Sequence of chain 1.C:
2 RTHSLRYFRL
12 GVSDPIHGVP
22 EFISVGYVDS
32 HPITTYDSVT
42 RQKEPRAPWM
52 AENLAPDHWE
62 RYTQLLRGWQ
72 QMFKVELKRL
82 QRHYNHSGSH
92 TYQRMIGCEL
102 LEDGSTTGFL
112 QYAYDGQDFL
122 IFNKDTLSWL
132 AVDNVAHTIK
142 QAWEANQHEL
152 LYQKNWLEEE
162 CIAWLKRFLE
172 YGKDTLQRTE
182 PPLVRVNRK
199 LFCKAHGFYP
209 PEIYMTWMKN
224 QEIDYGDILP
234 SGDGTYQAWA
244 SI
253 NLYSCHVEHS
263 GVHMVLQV

Binding-site contacts:
Ligand atom O4 contacts residue ARG95 of chain 1.C at 3.5 Å (salt-bridge).
Ligand atom N5 contacts residue LYS44 of chain 1.C at 3.5 Å (salt-bridge).
Ligand atom C11 contacts residue ILE97 of chain 1.C at 3.9 Å (hydrophobic).
Ligand atom C10 contacts residue ILE97 of chain 1.C at 3.6 Å (hydrophobic).
Ligand atom C4 contacts residue TRP70 of chain 1.C at 3.7 Å (hydrophobic).
Ligand atom C2 contacts residue TYR97 of chain 1.E at 3.7 Å (hydrophobic).
Ligand atom C7 contacts residue LYS44 of chain 1.C at 2.9 Å.
Ligand atom N3 contacts residue ILE97 of chain 1.C at 3.8 Å.
Ligand atom O4 contacts residue TRP70 of chain 1.C at 3.9 Å.
Ligand atom N1 contacts residue TRP157 of chain 1.C at 3.8 Å.
Ligand atom N5 contacts residue TYR8 of chain 1.C at 3.6 Å.
Ligand atom N8 contacts residue TYR63 of chain 1.C at 3.6 Å.
Ligand atom N8 contacts residue TYR8 of chain 1.C at 3.9 Å.
Ligand atom O4 contacts residue TYR8 of chain 1.C at 3.8 Å.
Ligand atom C6 contacts residue TYR8 of chain 1.C at 3.5 Å (hydrophobic).
Ligand atom O10 contacts residue ILE97 of chain 1.C at 3.5 Å.
Ligand atom C11 contacts residue TRP157 of chain 1.C at 3.7 Å (hydrophobic).
Ligand atom O10 contacts residue ARG95 of chain 1.C at 2.9 Å (salt-bridge).
Ligand atom C7 contacts residue TYR63 of chain 1.C at 3.6 Å (hydrophobic).
Ligand atom N1 contacts residue TRP70 of chain 1.C at 4.0 Å.
Ligand atom C9 contacts residue TYR8 of chain 1.C at 3.7 Å (hydrophobic).
Ligand atom N3 contacts residue ARG10 of chain 1.C at 3.5 Å (salt-bridge).
Ligand atom N2 contacts residue TRP157 of chain 1.C at 3.7 Å.
Ligand atom C9 contacts residue LYS44 of chain 1.C at 1.3 Å.
Ligand atom C11 contacts residue TYR153 of chain 1.C at 3.3 Å (hydrophobic).
Ligand atom C8A contacts residue TRP70 of chain 1.C at 3.9 Å (hydrophobic).
Ligand atom C6 contacts residue LYS44 of chain 1.C at 2.4 Å.
Ligand atom C4A contacts residue TYR8 of chain 1.C at 3.8 Å (hydrophobic).
Ligand atom N3 contacts residue ARG95 of chain 1.C at 3.5 Å (salt-bridge).
Ligand atom N1 contacts residue TYR97 of chain 1.E at 3.0 Å (h-bond).
Ligand atom N2 contacts residue TYR97 of chain 1.E at 3.2 Å (h-bond).
Ligand atom C4A contacts residue TRP70 of chain 1.C at 3.5 Å (hydrophobic).
Ligand atom C4 contacts residue ARG10 of chain 1.C at 3.4 Å.
Ligand atom C9 contacts residue LEU67 of chain 1.C at 3.8 Å (hydrophobic).
Ligand atom C4 contacts residue TYR8 of chain 1.C at 4.0 Å (hydrophobic).
Ligand atom C4 contacts residue ARG95 of chain 1.C at 3.9 Å.
Ligand atom N5 contacts residue TRP70 of chain 1.C at 3.6 Å.
Ligand atom C7 contacts residue TYR8 of chain 1.C at 3.7 Å (hydrophobic).
Ligand atom O4 contacts residue ARG10 of chain 1.C at 2.8 Å (salt-bridge).
Ligand atom C8A contacts residue TYR8 of chain 1.C at 4.0 Å (hydrophobic).

Sequence of chain 1.E:
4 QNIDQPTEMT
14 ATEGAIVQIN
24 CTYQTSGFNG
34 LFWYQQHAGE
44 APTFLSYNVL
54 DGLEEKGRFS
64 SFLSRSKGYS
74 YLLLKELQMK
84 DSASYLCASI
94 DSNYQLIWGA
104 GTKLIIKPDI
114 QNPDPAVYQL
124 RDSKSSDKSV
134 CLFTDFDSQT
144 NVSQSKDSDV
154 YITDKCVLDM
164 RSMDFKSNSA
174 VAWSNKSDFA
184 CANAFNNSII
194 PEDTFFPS

The protein below binds the small molecule below.
Small molecule (SMILES): CC(=O)Nc1nc2ncc(C=O)nc2c(=O)[nH]1